The small molecule below binds the protein below.
Small molecule (SMILES): CC(=O)N[C@@H]1[C@@H](O)[C@H](O[C@@H]2O[C@H](CO[C@]3(C(=O)O)C[C@H](O)[C@@H](NC(C)=O)[C@H]([C@H](O)[C@H](O)CO)O3)[C@H](O)[C@H](O)[C@H]2O)[C@@H](CO)O[C@H]1O

Binding-site contacts:
Ligand atom O8 contacts residue TRP146 of chain 1.C at 3.6 Å.
Ligand atom O8 contacts residue TYR90 of chain 1.C at 2.8 Å (h-bond).
Ligand atom C6 contacts residue LEU221 of chain 1.C at 3.6 Å (hydrophobic).
Ligand atom C10 contacts residue THR128 of chain 1.C at 3.9 Å.
Ligand atom O4 contacts residue GLY220 of chain 1.C at 3.6 Å (h-bond).
Ligand atom C11 contacts residue THR128 of chain 1.C at 4.0 Å.
Ligand atom O3 contacts residue GLY220 of chain 1.C at 3.9 Å.
Ligand atom C4 contacts residue LYS130 of chain 1.C at 3.8 Å.
Ligand atom O9 contacts residue GLU185 of chain 1.C at 2.7 Å (salt-bridge).
Ligand atom O1A contacts residue THR129 of chain 1.C at 2.7 Å (h-bond).
Ligand atom O9 contacts residue TYR90 of chain 1.C at 2.9 Å (h-bond).
Ligand atom C8 contacts residue TYR90 of chain 1.C at 3.7 Å (hydrophobic).
Ligand atom C9 contacts residue HIS178 of chain 1.C at 3.4 Å.
Ligand atom O3 contacts residue GLN217 of chain 1.C at 3.9 Å.
Ligand atom O8 contacts residue LEU221 of chain 1.C at 3.9 Å.
Ligand atom C1 contacts residue THR129 of chain 1.C at 3.5 Å.
Ligand atom O4 contacts residue THR128 of chain 1.C at 3.5 Å (h-bond).
Ligand atom C4 contacts residue GLY220 of chain 1.C at 3.7 Å.
Ligand atom O1A contacts residue LYS130 of chain 1.C at 4.0 Å.
Ligand atom C11 contacts residue GLY127 of chain 1.C at 3.6 Å.
Ligand atom C9 contacts residue TRP146 of chain 1.C at 3.8 Å (hydrophobic).
Ligand atom N5 contacts residue THR128 of chain 1.C at 3.0 Å (h-bond).
Ligand atom O4 contacts residue LEU221 of chain 1.C at 3.9 Å.
Ligand atom C4 contacts residue THR128 of chain 1.C at 3.2 Å.
Ligand atom O1B contacts residue LYS130 of chain 1.C at 2.8 Å (salt-bridge).
Ligand atom C9 contacts residue TYR90 of chain 1.C at 3.4 Å (hydrophobic).
Ligand atom O9 contacts residue HIS178 of chain 1.C at 3.2 Å (h-bond).
Ligand atom C1 contacts residue LYS130 of chain 1.C at 3.8 Å.
Ligand atom O9 contacts residue GLY223 of chain 1.C at 3.8 Å.
Ligand atom C11 contacts residue TRP146 of chain 1.C at 3.6 Å (hydrophobic).
Ligand atom C5 contacts residue THR128 of chain 1.C at 3.7 Å.
Ligand atom C7 contacts residue TRP146 of chain 1.C at 3.7 Å (hydrophobic).
Ligand atom C8 contacts residue TRP146 of chain 1.C at 3.9 Å (hydrophobic).
Ligand atom C11 contacts residue VAL148 of chain 1.C at 3.9 Å (hydrophobic).
Ligand atom O1B contacts residue THR129 of chain 1.C at 3.5 Å (h-bond).
Ligand atom O1 contacts residue LYS152 of chain 1.C at 3.8 Å.
Ligand atom O10 contacts residue LEU189 of chain 1.C at 3.2 Å.
Ligand atom O1A contacts residue LEU221 of chain 1.C at 3.4 Å.
Ligand atom C9 contacts residue GLU185 of chain 1.C at 3.4 Å.
Ligand atom O7 contacts residue LEU189 of chain 1.C at 3.9 Å.

Sequence of chain 1.C:
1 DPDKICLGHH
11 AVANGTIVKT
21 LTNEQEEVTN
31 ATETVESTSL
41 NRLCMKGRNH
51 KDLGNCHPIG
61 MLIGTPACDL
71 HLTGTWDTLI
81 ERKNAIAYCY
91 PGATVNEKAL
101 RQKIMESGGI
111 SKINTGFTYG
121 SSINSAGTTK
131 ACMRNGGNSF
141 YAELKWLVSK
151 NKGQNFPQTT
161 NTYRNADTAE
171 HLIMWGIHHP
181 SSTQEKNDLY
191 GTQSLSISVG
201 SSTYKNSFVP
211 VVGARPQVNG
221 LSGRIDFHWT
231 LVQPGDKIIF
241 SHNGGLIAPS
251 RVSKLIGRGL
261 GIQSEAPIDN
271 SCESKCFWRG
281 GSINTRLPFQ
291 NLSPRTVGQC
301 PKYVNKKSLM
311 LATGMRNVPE